The small molecule below binds the protein below.
Small molecule (SMILES): CC(=O)N[C@@H]1[C@@H](O)[C@H](O)[C@@H](CO)O[C@H]1O

Binding-site contacts:
Ligand atom C5 contacts residue LYS76 of chain 1.D at 3.6 Å.
Ligand atom C7 contacts residue ASN18 of chain 1.D at 3.4 Å.
Ligand atom C1 contacts residue ASN18 of chain 1.D at 1.4 Å.
Ligand atom C4 contacts residue ASN18 of chain 1.D at 4.2 Å.
Ligand atom C8 contacts residue GLY16 of chain 1.D at 3.5 Å.
Ligand atom O6 contacts residue LYS76 of chain 1.D at 4.0 Å.
Ligand atom C3 contacts residue ASN18 of chain 1.D at 3.8 Å.
Ligand atom C6 contacts residue LYS76 of chain 1.D at 4.1 Å.
Ligand atom C8 contacts residue GLY17 of chain 1.D at 4.2 Å.
Ligand atom C1 contacts residue LYS76 of chain 1.D at 3.7 Å.
Ligand atom C5 contacts residue ASN18 of chain 1.D at 3.7 Å.
Ligand atom O7 contacts residue ASN18 of chain 1.D at 3.4 Å (h-bond).
Ligand atom O5 contacts residue ASN18 of chain 1.D at 2.4 Å (h-bond).
Ligand atom N2 contacts residue ASN18 of chain 1.D at 2.9 Å (h-bond).
Ligand atom C2 contacts residue ASN18 of chain 1.D at 2.5 Å.
Ligand atom O5 contacts residue LYS76 of chain 1.D at 3.7 Å.
Ligand atom C8 contacts residue ASN18 of chain 1.D at 4.3 Å.

Sequence of chain 1.D:
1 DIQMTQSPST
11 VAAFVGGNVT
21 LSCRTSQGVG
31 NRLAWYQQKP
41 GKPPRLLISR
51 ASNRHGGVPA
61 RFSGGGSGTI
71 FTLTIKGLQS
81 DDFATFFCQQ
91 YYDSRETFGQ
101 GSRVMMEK